Sequence of chain 1.A:
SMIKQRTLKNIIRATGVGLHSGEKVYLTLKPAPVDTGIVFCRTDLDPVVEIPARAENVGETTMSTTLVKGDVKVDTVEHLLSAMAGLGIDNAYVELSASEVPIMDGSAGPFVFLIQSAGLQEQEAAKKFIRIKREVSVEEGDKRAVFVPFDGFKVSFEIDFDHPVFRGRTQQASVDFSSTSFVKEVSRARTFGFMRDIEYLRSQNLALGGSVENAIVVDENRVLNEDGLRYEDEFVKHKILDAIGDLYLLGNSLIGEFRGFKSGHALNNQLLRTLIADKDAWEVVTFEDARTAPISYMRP

The protein below binds the small molecule below.
Small molecule (SMILES): C[C@@](CCn1ccc(-c2ccc(-n3nccn3)cc2)cc1=O)(C(=O)NO)S(C)(=O)=O

Binding-site contacts:
Ligand atom C20 contacts residue ILE244 of chain 1.A at 3.5 Å (hydrophobic).
Ligand atom C10 contacts residue PHE177 of chain 1.A at 3.9 Å (hydrophobic).
Ligand atom O30 contacts residue THR180 of chain 1.A at 3.3 Å (h-bond).
Ligand atom O26 contacts residue MET298 of chain 1.A at 3.5 Å (h-bond).
Ligand atom O26 contacts residue SER181 of chain 1.A at 2.8 Å (h-bond).
Ligand atom C21 contacts residue SER253 of chain 1.A at 3.9 Å.
Ligand atom C20 contacts residue ALA85 of chain 1.A at 3.9 Å (hydrophobic).
Ligand atom C15 contacts residue ALA85 of chain 1.A at 3.9 Å (hydrophobic).
Ligand atom O11 contacts residue PHE177 of chain 1.A at 3.9 Å.
Ligand atom N22 contacts residue LEU254 of chain 1.A at 3.2 Å (h-bond).
Ligand atom O30 contacts residue SER179 of chain 1.A at 3.1 Å (h-bond).
Ligand atom C17 contacts residue ALA85 of chain 1.A at 3.8 Å (hydrophobic).
Ligand atom C16 contacts residue ALA85 of chain 1.A at 3.5 Å (hydrophobic).
Ligand atom C16 contacts residue PHE153 of chain 1.A at 3.4 Å (hydrophobic).
Ligand atom C03 contacts residue THR180 of chain 1.A at 3.8 Å.
Ligand atom C13 contacts residue PHE153 of chain 1.A at 3.6 Å (hydrophobic).
Ligand atom C21 contacts residue LEU254 of chain 1.A at 3.5 Å (hydrophobic).
Ligand atom O30 contacts residue SER178 of chain 1.A at 3.0 Å.
Ligand atom C03 contacts residue PHE177 of chain 1.A at 3.2 Å (hydrophobic).
Ligand atom C06 contacts residue SER296 of chain 1.A at 3.2 Å.
Ligand atom C04 contacts residue SER296 of chain 1.A at 3.7 Å.
Ligand atom C14 contacts residue PHE153 of chain 1.A at 3.3 Å (hydrophobic).
Ligand atom C20 contacts residue PHE153 of chain 1.A at 3.8 Å (hydrophobic).
Ligand atom C17 contacts residue GLY86 of chain 1.A at 3.7 Å.
Ligand atom O29 contacts residue THR180 of chain 1.A at 3.3 Å.
Ligand atom N22 contacts residue SER253 of chain 1.A at 3.6 Å.
Ligand atom C09 contacts residue PHE182 of chain 1.A at 3.9 Å (hydrophobic).
Ligand atom O30 contacts residue PHE177 of chain 1.A at 2.7 Å (h-bond).
Ligand atom C07 contacts residue ILE295 of chain 1.A at 3.8 Å (hydrophobic).
Ligand atom O11 contacts residue PHE182 of chain 1.A at 3.0 Å (h-bond).
Ligand atom C09 contacts residue PHE177 of chain 1.A at 3.7 Å (hydrophobic).
Ligand atom N25 contacts residue SER181 of chain 1.A at 3.6 Å (h-bond).
Ligand atom N19 contacts residue PHE153 of chain 1.A at 3.5 Å.
Ligand atom C15 contacts residue PHE153 of chain 1.A at 3.2 Å (hydrophobic).
Ligand atom N18 contacts residue PHE153 of chain 1.A at 3.3 Å.
Ligand atom C09 contacts residue GLY86 of chain 1.A at 3.8 Å.
Ligand atom N19 contacts residue ILE244 of chain 1.A at 3.3 Å.
Ligand atom C04 contacts residue PHE177 of chain 1.A at 3.9 Å (hydrophobic).
Ligand atom O29 contacts residue SER181 of chain 1.A at 3.2 Å (h-bond).
Ligand atom N19 contacts residue ALA85 of chain 1.A at 3.5 Å.